Binding-site contacts:
Ligand atom C4 contacts residue 2MY1 of chain 6.I at 1.6 Å.
Ligand atom C8 contacts residue ARG59 of chain 6.A at 3.6 Å.
Ligand atom C7 contacts residue LEU24 of chain 20.A at 4.3 Å (hydrophobic).
Ligand atom C7 contacts residue 2MY1 of chain 6.I at 0.8 Å.
Ligand atom C3 contacts residue LEU81 of chain 6.A at 3.9 Å (hydrophobic).
Ligand atom C6 contacts residue SER27 of chain 20.A at 3.2 Å.
Ligand atom C8 contacts residue SER27 of chain 20.A at 3.2 Å.
Ligand atom C2 contacts residue LEU81 of chain 6.A at 4.4 Å (hydrophobic).
Ligand atom C5 contacts residue SER27 of chain 20.A at 3.2 Å.
Ligand atom C4 contacts residue LEU24 of chain 20.A at 4.0 Å (hydrophobic).
Ligand atom C2 contacts residue 2MY1 of chain 6.I at 0.9 Å.
Ligand atom C7 contacts residue TYR28 of chain 6.A at 4.5 Å (hydrophobic).
Ligand atom C5 contacts residue 2MY1 of chain 6.I at 2.4 Å.
Ligand atom C4 contacts residue TYR28 of chain 20.A at 3.3 Å (hydrophobic).
Ligand atom C3 contacts residue TYR28 of chain 20.A at 4.1 Å (hydrophobic).
Ligand atom C7 contacts residue LEU81 of chain 20.A at 3.8 Å (hydrophobic).
Ligand atom C1 contacts residue 2MY1 of chain 6.I at 1.1 Å.
Ligand atom C2 contacts residue LEU81 of chain 20.A at 4.1 Å (hydrophobic).
Ligand atom C8 contacts residue ARG59 of chain 20.A at 3.9 Å.
Ligand atom C7 contacts residue LEU81 of chain 6.A at 4.2 Å (hydrophobic).
Ligand atom C5 contacts residue TYR28 of chain 20.A at 3.6 Å (hydrophobic).
Ligand atom C6 contacts residue 2MY1 of chain 6.I at 1.6 Å.
Ligand atom O1 contacts residue ARG59 of chain 20.A at 3.8 Å.
Ligand atom C8 contacts residue 2MY1 of chain 6.I at 2.1 Å.
Ligand atom C3 contacts residue LEU81 of chain 20.A at 3.6 Å (hydrophobic).
Ligand atom C4 contacts residue SER27 of chain 20.A at 4.0 Å.
Ligand atom C3 contacts residue 2MY1 of chain 6.I at 0.8 Å.
Ligand atom C1 contacts residue SER27 of chain 20.A at 4.2 Å.
Ligand atom C3 contacts residue LEU24 of chain 20.A at 4.1 Å (hydrophobic).
Ligand atom O1 contacts residue ARG59 of chain 6.A at 4.4 Å.
Ligand atom O1 contacts residue 2MY1 of chain 6.I at 1.1 Å.
Ligand atom C5 contacts residue LEU31 of chain 20.A at 4.5 Å (hydrophobic).

Sequence of chain 20.A:
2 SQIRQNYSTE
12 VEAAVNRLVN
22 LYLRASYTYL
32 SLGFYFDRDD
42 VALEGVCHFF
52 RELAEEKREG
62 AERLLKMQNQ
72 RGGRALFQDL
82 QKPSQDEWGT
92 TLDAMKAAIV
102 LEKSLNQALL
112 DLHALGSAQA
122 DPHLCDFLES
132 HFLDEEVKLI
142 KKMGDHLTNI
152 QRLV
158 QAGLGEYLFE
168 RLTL

Sequence of chain 6.A:
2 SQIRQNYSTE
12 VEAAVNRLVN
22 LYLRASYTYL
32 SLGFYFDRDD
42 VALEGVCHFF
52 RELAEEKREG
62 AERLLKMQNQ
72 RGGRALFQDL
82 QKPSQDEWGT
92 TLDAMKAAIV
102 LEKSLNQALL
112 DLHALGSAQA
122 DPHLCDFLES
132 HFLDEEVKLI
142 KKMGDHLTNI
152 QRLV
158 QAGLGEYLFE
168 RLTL

This small molecule binds to this protein.
Small molecule (SMILES): Cc1cccc(C)c1O